Sequence of chain 1.A:
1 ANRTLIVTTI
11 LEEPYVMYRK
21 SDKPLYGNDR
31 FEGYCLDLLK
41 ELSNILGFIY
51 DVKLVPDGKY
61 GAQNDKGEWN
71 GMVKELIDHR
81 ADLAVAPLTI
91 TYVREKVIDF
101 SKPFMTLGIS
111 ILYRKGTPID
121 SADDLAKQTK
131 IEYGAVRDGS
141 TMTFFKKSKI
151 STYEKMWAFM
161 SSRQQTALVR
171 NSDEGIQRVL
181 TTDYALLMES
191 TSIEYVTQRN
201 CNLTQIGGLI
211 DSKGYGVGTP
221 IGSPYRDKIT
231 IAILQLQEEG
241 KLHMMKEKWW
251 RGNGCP

This protein binds this small molecule.
Small molecule (SMILES): N[C@@H](C[C@]1(C(=O)O)C[C@H]2OC[C@@H](O)[C@H](O)[C@H]2O1)C(=O)O

Binding-site contacts:
Ligand atom CAJ contacts residue TYR60 of chain 1.A at 3.6 Å (hydrophobic).
Ligand atom N contacts residue PRO87 of chain 1.A at 2.8 Å (h-bond).
Ligand atom OAE contacts residue SER140 of chain 1.A at 3.2 Å (h-bond).
Ligand atom O contacts residue LEU88 of chain 1.A at 3.5 Å.
Ligand atom OXT contacts residue TYR60 of chain 1.A at 3.3 Å.
Ligand atom OAK contacts residue VAL136 of chain 1.A at 3.5 Å.
Ligand atom O contacts residue ARG94 of chain 1.A at 2.8 Å (salt-bridge).
Ligand atom C contacts residue SER140 of chain 1.A at 3.2 Å.
Ligand atom C contacts residue THR89 of chain 1.A at 3.6 Å.
Ligand atom N contacts residue THR89 of chain 1.A at 2.9 Å (h-bond).
Ligand atom CAP contacts residue MET188 of chain 1.A at 3.6 Å (hydrophobic).
Ligand atom CAS contacts residue GLU12 of chain 1.A at 3.7 Å.
Ligand atom CA contacts residue SER140 of chain 1.A at 3.2 Å.
Ligand atom OAE contacts residue THR141 of chain 1.A at 3.1 Å (h-bond).
Ligand atom CA contacts residue GLU189 of chain 1.A at 3.8 Å.
Ligand atom OAF contacts residue GLU189 of chain 1.A at 2.7 Å (salt-bridge).
Ligand atom OXT contacts residue ARG94 of chain 1.A at 2.8 Å (salt-bridge).
Ligand atom OAC contacts residue THR141 of chain 1.A at 2.7 Å (h-bond).
Ligand atom CAH contacts residue SER172 of chain 1.A at 3.8 Å.
Ligand atom CAN contacts residue THR141 of chain 1.A at 3.4 Å.
Ligand atom CAP contacts residue SER192 of chain 1.A at 3.6 Å.
Ligand atom C contacts residue TYR60 of chain 1.A at 3.5 Å (hydrophobic).
Ligand atom OAE contacts residue GLY139 of chain 1.A at 3.6 Å.
Ligand atom OAC contacts residue GLU189 of chain 1.A at 3.8 Å.
Ligand atom OAG contacts residue GOL1 of chain 1.C at 3.0 Å (h-bond).
Ligand atom OAF contacts residue MET188 of chain 1.A at 3.6 Å.
Ligand atom O contacts residue THR89 of chain 1.A at 2.8 Å (h-bond).
Ligand atom CA contacts residue THR89 of chain 1.A at 3.5 Å.
Ligand atom CB contacts residue TYR60 of chain 1.A at 3.5 Å (hydrophobic).
Ligand atom C contacts residue ARG94 of chain 1.A at 3.4 Å.
Ligand atom O contacts residue TYR60 of chain 1.A at 3.5 Å.
Ligand atom OXT contacts residue SER140 of chain 1.A at 2.8 Å (h-bond).
Ligand atom OAG contacts residue GLU12 of chain 1.A at 3.1 Å.
Ligand atom O contacts residue PRO87 of chain 1.A at 3.5 Å (h-bond).
Ligand atom N contacts residue GLU189 of chain 1.A at 2.9 Å (salt-bridge).
Ligand atom CAR contacts residue GLU12 of chain 1.A at 3.6 Å.
Ligand atom OAG contacts residue SER192 of chain 1.A at 2.9 Å (h-bond).
Ligand atom OAL contacts residue GLU189 of chain 1.A at 3.1 Å (salt-bridge).
Ligand atom OXT contacts residue GLY139 of chain 1.A at 3.3 Å.
Ligand atom CAQ contacts residue SER192 of chain 1.A at 3.4 Å.